The small molecule below binds the protein below.
Small molecule (SMILES): Cn1c(=O)c(F)c(Nc2ccc(I)cc2F)c2c(=O)n(C[C@@H](O)CO)cnc21

Sequence of chain 1.A:
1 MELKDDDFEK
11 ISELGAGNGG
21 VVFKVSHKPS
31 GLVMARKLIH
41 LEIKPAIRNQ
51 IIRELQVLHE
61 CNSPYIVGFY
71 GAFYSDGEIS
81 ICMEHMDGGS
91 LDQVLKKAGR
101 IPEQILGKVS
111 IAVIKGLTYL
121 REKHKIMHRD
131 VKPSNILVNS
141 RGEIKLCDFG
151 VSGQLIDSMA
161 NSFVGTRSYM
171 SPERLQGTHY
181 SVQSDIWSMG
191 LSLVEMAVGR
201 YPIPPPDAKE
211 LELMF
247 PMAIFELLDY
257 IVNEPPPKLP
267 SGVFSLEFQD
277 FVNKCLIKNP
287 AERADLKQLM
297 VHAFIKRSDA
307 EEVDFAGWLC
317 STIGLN

Binding-site contacts:
Ligand atom C24 contacts residue ASP148 of chain 1.A at 3.4 Å.
Ligand atom C11 contacts residue LYS37 of chain 1.A at 3.6 Å.
Ligand atom O29 contacts residue GLY150 of chain 1.A at 3.6 Å.
Ligand atom C16 contacts residue PHE149 of chain 1.A at 3.8 Å (hydrophobic).
Ligand atom C20 contacts residue PHE149 of chain 1.A at 3.8 Å (hydrophobic).
Ligand atom C1 contacts residue GLY150 of chain 1.A at 3.8 Å.
Ligand atom N17 contacts residue ILE81 of chain 1.A at 3.8 Å.
Ligand atom C11 contacts residue ATP1 of chain 1.B at 3.2 Å.
Ligand atom F27 contacts residue LEU55 of chain 1.A at 3.5 Å.
Ligand atom O12 contacts residue LYS37 of chain 1.A at 3.3 Å (salt-bridge).
Ligand atom F27 contacts residue PHE149 of chain 1.A at 3.6 Å.
Ligand atom N17 contacts residue ASP148 of chain 1.A at 3.8 Å.
Ligand atom O14 contacts residue LYS37 of chain 1.A at 2.9 Å (salt-bridge).
Ligand atom C19 contacts residue ASP148 of chain 1.A at 3.7 Å.
Ligand atom F27 contacts residue VAL151 of chain 1.A at 3.5 Å.
Ligand atom F25 contacts residue LYS37 of chain 1.A at 3.5 Å.
Ligand atom C24 contacts residue ILE81 of chain 1.A at 3.8 Å (hydrophobic).
Ligand atom N2 contacts residue LEU155 of chain 1.A at 3.5 Å.
Ligand atom O10 contacts residue LYS37 of chain 1.A at 3.2 Å (salt-bridge).
Ligand atom O12 contacts residue ATP1 of chain 1.B at 2.6 Å (h-bond).
Ligand atom C18 contacts residue ASP148 of chain 1.A at 3.7 Å.
Ligand atom O29 contacts residue VAL151 of chain 1.A at 3.0 Å (h-bond).
Ligand atom C26 contacts residue PHE149 of chain 1.A at 3.3 Å (hydrophobic).
Ligand atom C20 contacts residue ASP148 of chain 1.A at 3.7 Å.
Ligand atom I22 contacts residue VAL67 of chain 1.A at 3.3 Å.
Ligand atom C7 contacts residue LYS37 of chain 1.A at 3.4 Å.
Ligand atom F25 contacts residue ASP148 of chain 1.A at 3.3 Å.
Ligand atom C11 contacts residue ASN18 of chain 1.A at 3.2 Å.
Ligand atom O12 contacts residue ASN18 of chain 1.A at 3.6 Å.
Ligand atom C28 contacts residue PHE149 of chain 1.A at 3.3 Å (hydrophobic).
Ligand atom O12 contacts residue GLY20 of chain 1.A at 3.5 Å (h-bond).
Ligand atom C1 contacts residue ILE156 of chain 1.A at 3.5 Å (hydrophobic).
Ligand atom C23 contacts residue MET83 of chain 1.A at 3.7 Å (hydrophobic).
Ligand atom F25 contacts residue ILE81 of chain 1.A at 3.5 Å.
Ligand atom C19 contacts residue PHE149 of chain 1.A at 3.5 Å (hydrophobic).
Ligand atom C28 contacts residue LEU155 of chain 1.A at 3.5 Å (hydrophobic).
Ligand atom O29 contacts residue SER152 of chain 1.A at 3.2 Å (h-bond).
Ligand atom C8 contacts residue LYS37 of chain 1.A at 3.6 Å.
Ligand atom O29 contacts residue PHE149 of chain 1.A at 3.6 Å (h-bond).
Ligand atom O14 contacts residue ASP148 of chain 1.A at 3.0 Å (salt-bridge).